This small molecule binds to this protein.
Small molecule (SMILES): NCC(=O)O

Binding-site contacts:
Ligand atom O contacts residue LEU64 of chain 4.B at 4.3 Å.
Ligand atom OXT contacts residue LEU64 of chain 4.B at 3.3 Å.
Ligand atom CA contacts residue PHE11 of chain 2.B at 3.6 Å (hydrophobic).
Ligand atom C contacts residue LEU64 of chain 4.B at 4.0 Å (hydrophobic).
Ligand atom OXT contacts residue PHE67 of chain 4.B at 3.8 Å.
Ligand atom OXT contacts residue ILE68 of chain 4.B at 4.4 Å.
Ligand atom C contacts residue PHE67 of chain 4.B at 4.4 Å (hydrophobic).
Ligand atom O contacts residue PHE67 of chain 4.B at 4.2 Å.
Ligand atom N contacts residue PHE11 of chain 2.B at 3.8 Å.

Sequence of chain 4.B:
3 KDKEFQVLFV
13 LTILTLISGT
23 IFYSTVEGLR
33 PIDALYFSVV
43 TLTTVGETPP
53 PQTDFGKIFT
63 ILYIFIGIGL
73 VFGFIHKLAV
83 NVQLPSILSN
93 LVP

Sequence of chain 2.B:
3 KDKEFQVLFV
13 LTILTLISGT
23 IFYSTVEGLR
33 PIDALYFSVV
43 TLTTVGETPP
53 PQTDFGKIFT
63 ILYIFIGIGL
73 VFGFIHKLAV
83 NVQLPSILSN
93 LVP